Binding-site contacts:
Ligand atom C11 contacts residue LEU51 of chain 1.A at 3.8 Å (hydrophobic).
Ligand atom C24 contacts residue LEU51 of chain 1.A at 4.0 Å (hydrophobic).
Ligand atom C25 contacts residue LYS50 of chain 1.A at 4.0 Å.
Ligand atom C4 contacts residue VAL46 of chain 1.A at 3.9 Å (hydrophobic).
Ligand atom C26 contacts residue PHE42 of chain 1.A at 3.6 Å (hydrophobic).
Ligand atom C5 contacts residue PRO41 of chain 1.A at 3.7 Å (hydrophobic).
Ligand atom C5 contacts residue VAL46 of chain 1.A at 3.6 Å (hydrophobic).
Ligand atom C8 contacts residue PRO41 of chain 1.A at 3.8 Å (hydrophobic).
Ligand atom C12 contacts residue TRP40 of chain 1.A at 3.6 Å (hydrophobic).
Ligand atom N10 contacts residue LEU51 of chain 1.A at 3.8 Å.
Ligand atom N6 contacts residue PRO41 of chain 1.A at 2.8 Å (h-bond).
Ligand atom C4 contacts residue ILE105 of chain 1.A at 3.8 Å (hydrophobic).
Ligand atom C16 contacts residue LEU51 of chain 1.A at 3.7 Å (hydrophobic).
Ligand atom C26 contacts residue VAL46 of chain 1.A at 3.8 Å (hydrophobic).
Ligand atom C8 contacts residue LEU51 of chain 1.A at 4.0 Å (hydrophobic).
Ligand atom C13 contacts residue TRP40 of chain 1.A at 3.7 Å (hydrophobic).
Ligand atom N6 contacts residue ILE105 of chain 1.A at 3.7 Å.
Ligand atom O28 contacts residue ILE105 of chain 1.A at 4.0 Å.
Ligand atom C16 contacts residue TRP40 of chain 1.A at 3.9 Å (hydrophobic).
Ligand atom C11 contacts residue TRP40 of chain 1.A at 3.7 Å (hydrophobic).
Ligand atom C14 contacts residue LEU51 of chain 1.A at 4.1 Å (hydrophobic).
Ligand atom C5 contacts residue ILE105 of chain 1.A at 3.6 Å (hydrophobic).
Ligand atom C29 contacts residue TYR56 of chain 1.A at 3.7 Å (hydrophobic).
Ligand atom C14 contacts residue TRP40 of chain 1.A at 4.0 Å (hydrophobic).
Ligand atom O28 contacts residue ASN99 of chain 1.A at 2.9 Å (h-bond).
Ligand atom C2 contacts residue LEU53 of chain 1.A at 3.9 Å (hydrophobic).
Ligand atom C12 contacts residue LEU51 of chain 1.A at 4.0 Å (hydrophobic).
Ligand atom C25 contacts residue LEU51 of chain 1.A at 3.8 Å (hydrophobic).
Ligand atom C2 contacts residue LEU51 of chain 1.A at 4.0 Å (hydrophobic).
Ligand atom C29 contacts residue ASN99 of chain 1.A at 3.8 Å.
Ligand atom C7 contacts residue ILE105 of chain 1.A at 3.8 Å (hydrophobic).
Ligand atom C3 contacts residue ILE105 of chain 1.A at 4.0 Å (hydrophobic).
Ligand atom C15 contacts residue LEU51 of chain 1.A at 3.8 Å (hydrophobic).
Ligand atom O9 contacts residue PRO41 of chain 1.A at 3.4 Å (h-bond).
Ligand atom N6 contacts residue VAL46 of chain 1.A at 4.0 Å.
Ligand atom C29 contacts residue LEU53 of chain 1.A at 3.9 Å (hydrophobic).
Ligand atom C29 contacts residue TYR98 of chain 1.A at 3.7 Å (hydrophobic).
Ligand atom C7 contacts residue PRO41 of chain 1.A at 3.8 Å (hydrophobic).
Ligand atom C26 contacts residue PRO41 of chain 1.A at 3.8 Å (hydrophobic).
Ligand atom C27 contacts residue ASN99 of chain 1.A at 3.7 Å.

The small molecule below binds the protein below.
Small molecule (SMILES): CCc1c(C(=O)Nc2cc(S(=O)(=O)N(CC)CC)c(C)cc2O)[nH]c(C)c1C(C)=O

Sequence of chain 1.A:
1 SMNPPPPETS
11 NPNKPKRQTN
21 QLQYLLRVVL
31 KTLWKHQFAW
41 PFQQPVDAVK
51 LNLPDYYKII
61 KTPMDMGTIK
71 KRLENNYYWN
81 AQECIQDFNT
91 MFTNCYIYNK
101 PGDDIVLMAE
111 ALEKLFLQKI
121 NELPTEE